Binding-site contacts:
Ligand atom N22 contacts residue GLY250 of chain 1.B at 3.2 Å (h-bond).
Ligand atom O contacts residue VAL89 of chain 1.B at 3.8 Å.
Ligand atom O24 contacts residue GLN32 of chain 1.B at 3.4 Å.
Ligand atom C11 contacts residue GLY250 of chain 1.B at 3.5 Å.
Ligand atom O23 contacts residue GLY33 of chain 1.B at 3.7 Å.
Ligand atom C18 contacts residue GLY250 of chain 1.B at 3.3 Å.
Ligand atom C11 contacts residue LEU50 of chain 1.B at 3.5 Å (hydrophobic).
Ligand atom C17 contacts residue TRP135 of chain 1.B at 3.8 Å (hydrophobic).
Ligand atom O23 contacts residue SER249 of chain 1.B at 3.7 Å.
Ligand atom N contacts residue ASP52 of chain 1.B at 2.5 Å (salt-bridge).
Ligand atom N19 contacts residue GLY250 of chain 1.B at 3.4 Å (h-bond).
Ligand atom N21 contacts residue ASP52 of chain 1.B at 2.8 Å (salt-bridge).
Ligand atom F contacts residue TYR91 of chain 1.B at 3.6 Å.
Ligand atom C3 contacts residue ASP52 of chain 1.B at 3.2 Å.
Ligand atom C5 contacts residue PHE128 of chain 1.B at 3.5 Å (hydrophobic).
Ligand atom C3 contacts residue ILE138 of chain 1.B at 3.5 Å (hydrophobic).
Ligand atom N21 contacts residue GLY54 of chain 1.B at 3.7 Å.
Ligand atom O16 contacts residue TRP135 of chain 1.B at 3.8 Å.
Ligand atom C9 contacts residue ILE138 of chain 1.B at 3.6 Å (hydrophobic).
Ligand atom O23 contacts residue GLY250 of chain 1.B at 2.8 Å (h-bond).
Ligand atom O24 contacts residue THR252 of chain 1.B at 3.8 Å.
Ligand atom O contacts residue TRP96 of chain 1.B at 3.2 Å (h-bond).
Ligand atom C8 contacts residue ASP52 of chain 1.B at 3.6 Å.
Ligand atom N21 contacts residue GLY250 of chain 1.B at 3.6 Å.
Ligand atom C2 contacts residue SER55 of chain 1.B at 3.6 Å.
Ligand atom C2 contacts residue ILE138 of chain 1.B at 3.8 Å (hydrophobic).
Ligand atom F contacts residue TRP96 of chain 1.B at 3.1 Å.
Ligand atom C12 contacts residue GLY250 of chain 1.B at 3.6 Å.
Ligand atom C17 contacts residue PHE128 of chain 1.B at 3.1 Å (hydrophobic).
Ligand atom N21 contacts residue ASP248 of chain 1.B at 2.7 Å (salt-bridge).
Ligand atom F contacts residue PHE128 of chain 1.B at 3.6 Å.
Ligand atom F contacts residue VAL89 of chain 1.B at 3.5 Å.
Ligand atom C contacts residue PHE128 of chain 1.B at 3.7 Å (hydrophobic).
Ligand atom C18 contacts residue ASP248 of chain 1.B at 3.7 Å.
Ligand atom C4 contacts residue ILE138 of chain 1.B at 3.8 Å (hydrophobic).
Ligand atom O24 contacts residue GLY31 of chain 1.B at 3.4 Å (h-bond).
Ligand atom C18 contacts residue ASP52 of chain 1.B at 3.2 Å.
Ligand atom C contacts residue TRP96 of chain 1.B at 3.7 Å (hydrophobic).
Ligand atom O24 contacts residue GLY33 of chain 1.B at 3.4 Å (h-bond).
Ligand atom C6 contacts residue ASN57 of chain 1.B at 3.7 Å.

Sequence of chain 1.B:
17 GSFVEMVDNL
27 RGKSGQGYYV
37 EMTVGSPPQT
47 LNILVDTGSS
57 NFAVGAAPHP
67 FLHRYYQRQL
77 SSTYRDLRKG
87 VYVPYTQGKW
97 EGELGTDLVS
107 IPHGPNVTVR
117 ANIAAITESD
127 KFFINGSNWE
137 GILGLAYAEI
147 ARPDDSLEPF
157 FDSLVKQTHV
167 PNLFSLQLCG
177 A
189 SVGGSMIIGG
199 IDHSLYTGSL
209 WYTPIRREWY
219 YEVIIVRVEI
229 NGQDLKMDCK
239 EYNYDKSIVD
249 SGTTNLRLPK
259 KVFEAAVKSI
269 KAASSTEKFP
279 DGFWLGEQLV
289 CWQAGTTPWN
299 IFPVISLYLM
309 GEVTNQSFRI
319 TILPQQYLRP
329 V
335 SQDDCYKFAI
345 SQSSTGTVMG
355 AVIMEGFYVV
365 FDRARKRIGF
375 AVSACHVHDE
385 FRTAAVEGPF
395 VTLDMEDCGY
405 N

This small molecule binds to this protein.
Small molecule (SMILES): COc1ccc([C@H](Cc2cc([N+](=O)[O-])ccc2OC)c2c[nH]c(N)n2)cc1F